Binding-site contacts:
Ligand atom C24 contacts residue TYR133 of chain 1.C at 3.3 Å (hydrophobic).
Ligand atom C13 contacts residue TYR178 of chain 1.C at 3.7 Å (hydrophobic).
Ligand atom N6 contacts residue TYR133 of chain 1.C at 2.6 Å (h-bond).
Ligand atom C19 contacts residue TRP209 of chain 1.C at 3.5 Å (hydrophobic).
Ligand atom C19 contacts residue PHE186 of chain 1.C at 3.8 Å (hydrophobic).
Ligand atom C12 contacts residue ASP136 of chain 1.C at 3.4 Å.
Ligand atom N2 contacts residue ZN1 of chain 1.N at 3.0 Å.
Ligand atom N3 contacts residue GLU191 of chain 1.C at 3.1 Å (salt-bridge).
Ligand atom N4 contacts residue HIS277 of chain 1.C at 3.6 Å (h-bond).
Ligand atom O contacts residue PHE186 of chain 1.C at 3.3 Å.
Ligand atom C23 contacts residue TYR178 of chain 1.C at 3.2 Å (hydrophobic).
Ligand atom C19 contacts residue HIS277 of chain 1.C at 3.7 Å.
Ligand atom N4 contacts residue HIS189 of chain 1.C at 3.4 Å (h-bond).
Ligand atom C19 contacts residue ZN1 of chain 1.N at 3.3 Å.
Ligand atom C24 contacts residue PHE186 of chain 1.C at 3.3 Å (hydrophobic).
Ligand atom C22 contacts residue PHE186 of chain 1.C at 3.8 Å (hydrophobic).
Ligand atom C20 contacts residue ASN199 of chain 1.C at 3.7 Å.
Ligand atom N5 contacts residue PHE186 of chain 1.C at 3.9 Å.
Ligand atom C17 contacts residue HIS189 of chain 1.C at 3.6 Å.
Ligand atom O contacts residue TYR133 of chain 1.C at 3.1 Å (h-bond).
Ligand atom C17 contacts residue GLU191 of chain 1.C at 3.4 Å.
Ligand atom C26 contacts residue VAL314 of chain 1.C at 4.0 Å (hydrophobic).
Ligand atom N3 contacts residue ZN1 of chain 1.N at 2.2 Å.
Ligand atom C17 contacts residue ZN1 of chain 1.N at 3.3 Å.
Ligand atom C18 contacts residue ZN1 of chain 1.N at 3.0 Å.
Ligand atom C23 contacts residue PHE186 of chain 1.C at 4.0 Å (hydrophobic).
Ligand atom N5 contacts residue TYR178 of chain 1.C at 3.5 Å.
Ligand atom N3 contacts residue HIS189 of chain 1.C at 3.0 Å (h-bond).
Ligand atom N6 contacts residue PHE186 of chain 1.C at 3.9 Å.
Ligand atom N6 contacts residue TYR178 of chain 1.C at 3.5 Å.
Ligand atom N2 contacts residue HIS189 of chain 1.C at 3.4 Å (h-bond).
Ligand atom C18 contacts residue HIS189 of chain 1.C at 3.7 Å.
Ligand atom C20 contacts residue PHE186 of chain 1.C at 3.6 Å (hydrophobic).
Ligand atom C21 contacts residue PHE186 of chain 1.C at 3.5 Å (hydrophobic).
Ligand atom N4 contacts residue ZN1 of chain 1.N at 2.3 Å.
Ligand atom C23 contacts residue TYR133 of chain 1.C at 3.6 Å (hydrophobic).
Ligand atom C20 contacts residue TRP209 of chain 1.C at 3.6 Å (hydrophobic).
Ligand atom C16 contacts residue TYR178 of chain 1.C at 4.0 Å (hydrophobic).
Ligand atom O contacts residue LYS207 of chain 1.C at 2.8 Å (salt-bridge).
Ligand atom C24 contacts residue LYS207 of chain 1.C at 3.9 Å.

Sequence of chain 1.C:
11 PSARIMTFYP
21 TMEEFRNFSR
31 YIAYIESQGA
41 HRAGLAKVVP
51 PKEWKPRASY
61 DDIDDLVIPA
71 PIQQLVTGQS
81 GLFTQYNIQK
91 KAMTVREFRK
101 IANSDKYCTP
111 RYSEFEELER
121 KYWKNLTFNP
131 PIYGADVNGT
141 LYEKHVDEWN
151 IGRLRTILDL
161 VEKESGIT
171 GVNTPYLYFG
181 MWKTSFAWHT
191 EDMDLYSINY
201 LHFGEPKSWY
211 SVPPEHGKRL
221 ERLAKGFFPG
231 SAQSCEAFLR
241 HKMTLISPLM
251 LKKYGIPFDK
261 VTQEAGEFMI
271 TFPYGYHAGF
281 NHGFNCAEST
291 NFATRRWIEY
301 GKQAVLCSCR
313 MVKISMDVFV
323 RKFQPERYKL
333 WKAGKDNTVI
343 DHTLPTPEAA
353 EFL

The protein below binds the small molecule below.
Small molecule (SMILES): CN(C)CCc1ccc(C2CCN(CCc3cnn(-c4nccc5c(=O)[nH]cnc45)c3)CC2)cc1